Binding-site contacts:
Ligand atom C4 contacts residue GLY397 of chain 3.C at 3.7 Å.
Ligand atom O6 contacts residue ALA394 of chain 3.C at 3.5 Å.
Ligand atom C4 contacts residue ALA393 of chain 3.C at 4.2 Å (hydrophobic).
Ligand atom C4 contacts residue VAL140 of chain 2.C at 3.4 Å (hydrophobic).
Ligand atom O4 contacts residue VAL140 of chain 2.C at 2.5 Å (h-bond).
Ligand atom C1 contacts residue GLY397 of chain 3.C at 4.2 Å.
Ligand atom O2 contacts residue ALA393 of chain 3.C at 3.8 Å.
Ligand atom C3 contacts residue ASN398 of chain 3.C at 3.8 Å.
Ligand atom C6 contacts residue ASP388 of chain 3.C at 4.0 Å.
Ligand atom C5 contacts residue GLY397 of chain 3.C at 4.0 Å.
Ligand atom O6 contacts residue ILE387 of chain 3.C at 3.8 Å.
Ligand atom C1 contacts residue ALA394 of chain 3.C at 3.8 Å (hydrophobic).
Ligand atom C5 contacts residue VAL140 of chain 2.C at 4.2 Å (hydrophobic).
Ligand atom C1 contacts residue ILE387 of chain 3.C at 4.5 Å (hydrophobic).
Ligand atom O5 contacts residue ALA394 of chain 3.C at 3.9 Å.
Ligand atom C3 contacts residue ALA393 of chain 3.C at 3.4 Å (hydrophobic).
Ligand atom C3 contacts residue GLY397 of chain 3.C at 4.3 Å.
Ligand atom C5 contacts residue ASN398 of chain 3.C at 3.6 Å.
Ligand atom O3 contacts residue LEU139 of chain 2.C at 3.8 Å.
Ligand atom O6 contacts residue SER386 of chain 3.C at 4.0 Å.
Ligand atom C4 contacts residue ASN398 of chain 3.C at 4.2 Å.
Ligand atom C2 contacts residue GLY397 of chain 3.C at 3.6 Å.
Ligand atom C2 contacts residue ALA394 of chain 3.C at 4.1 Å (hydrophobic).
Ligand atom C4 contacts residue ALA394 of chain 3.C at 4.3 Å (hydrophobic).
Ligand atom O5 contacts residue ILE387 of chain 3.C at 3.9 Å.
Ligand atom O5 contacts residue ASN398 of chain 3.C at 2.3 Å (h-bond).
Ligand atom C6 contacts residue VAL140 of chain 2.C at 3.8 Å (hydrophobic).
Ligand atom O2 contacts residue GLY397 of chain 3.C at 2.7 Å (h-bond).
Ligand atom C6 contacts residue GLY397 of chain 3.C at 4.2 Å.
Ligand atom C1 contacts residue ASN398 of chain 3.C at 1.4 Å.
Ligand atom C5 contacts residue ALA394 of chain 3.C at 4.5 Å (hydrophobic).
Ligand atom C6 contacts residue GLY141 of chain 2.C at 4.2 Å.
Ligand atom O3 contacts residue ALA393 of chain 3.C at 3.0 Å (h-bond).
Ligand atom O2 contacts residue ASN398 of chain 3.C at 2.9 Å (h-bond).
Ligand atom O6 contacts residue ASP388 of chain 3.C at 3.0 Å (salt-bridge).
Ligand atom C2 contacts residue ASN398 of chain 3.C at 2.4 Å.
Ligand atom C6 contacts residue ILE387 of chain 3.C at 4.0 Å (hydrophobic).
Ligand atom C6 contacts residue SER386 of chain 3.C at 3.6 Å.

Sequence of chain 2.C:
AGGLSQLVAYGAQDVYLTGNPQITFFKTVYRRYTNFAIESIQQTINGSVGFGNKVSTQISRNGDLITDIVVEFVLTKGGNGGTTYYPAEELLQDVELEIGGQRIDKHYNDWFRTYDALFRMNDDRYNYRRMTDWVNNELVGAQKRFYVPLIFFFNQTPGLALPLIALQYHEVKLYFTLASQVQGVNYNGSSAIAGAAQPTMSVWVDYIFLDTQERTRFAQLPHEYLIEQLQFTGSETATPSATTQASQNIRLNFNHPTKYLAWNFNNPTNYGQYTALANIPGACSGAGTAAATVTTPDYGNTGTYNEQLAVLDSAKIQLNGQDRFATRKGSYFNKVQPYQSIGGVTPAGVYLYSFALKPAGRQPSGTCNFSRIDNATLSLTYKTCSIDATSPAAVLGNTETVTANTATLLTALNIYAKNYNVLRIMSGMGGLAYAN

Sequence of chain 3.C:
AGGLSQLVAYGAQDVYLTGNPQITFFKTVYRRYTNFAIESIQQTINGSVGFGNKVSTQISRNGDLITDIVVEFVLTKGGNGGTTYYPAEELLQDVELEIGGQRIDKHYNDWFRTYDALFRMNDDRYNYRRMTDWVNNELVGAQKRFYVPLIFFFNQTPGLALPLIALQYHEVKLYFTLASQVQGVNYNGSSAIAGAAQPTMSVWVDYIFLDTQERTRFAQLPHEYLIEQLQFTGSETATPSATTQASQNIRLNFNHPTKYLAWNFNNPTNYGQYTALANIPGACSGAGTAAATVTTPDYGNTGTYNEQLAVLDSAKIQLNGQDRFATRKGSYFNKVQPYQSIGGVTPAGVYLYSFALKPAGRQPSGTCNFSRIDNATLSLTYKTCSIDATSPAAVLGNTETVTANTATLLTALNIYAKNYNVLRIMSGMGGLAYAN

The protein below binds the small molecule below.
Small molecule (SMILES): C[C@@H]1O[C@@H](O[C@H]2[C@H](O[C@@H]3OC[C@@H](O)[C@H](O)[C@H]3O)[C@@H](CO)OC[C@@H]2O)[C@@H](O[C@H]2O[C@H](CO)[C@H](O)[C@H](O)[C@H]2O)[C@H](O[C@H]2O[C@H](C)[C@@H](O)[C@H](O[C@H]3O[C@H](CO)[C@@H](O)[C@H](O)[C@@H]3O)[C@@H]2O)[C@@H]1O[C@@H]1OC[C@@H](O)[C@H](O)[C@H]1O